Sequence of chain 1.A:
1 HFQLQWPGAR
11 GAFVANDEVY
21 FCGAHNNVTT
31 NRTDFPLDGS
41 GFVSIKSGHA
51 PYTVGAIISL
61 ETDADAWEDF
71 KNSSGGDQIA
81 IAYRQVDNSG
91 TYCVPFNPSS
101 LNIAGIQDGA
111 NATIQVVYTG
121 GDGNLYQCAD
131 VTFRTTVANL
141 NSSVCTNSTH

Binding-site contacts:
Ligand atom C2 contacts residue ASN72 of chain 1.A at 2.3 Å.
Ligand atom C6 contacts residue ILE79 of chain 1.A at 4.4 Å (hydrophobic).
Ligand atom C8 contacts residue ASN72 of chain 1.A at 4.0 Å.
Ligand atom C5 contacts residue ASP77 of chain 1.A at 3.8 Å.
Ligand atom C1 contacts residue SER74 of chain 1.A at 3.5 Å.
Ligand atom O6 contacts residue ILE79 of chain 1.A at 4.1 Å.
Ligand atom N2 contacts residue ASN72 of chain 1.A at 2.7 Å (h-bond).
Ligand atom C5 contacts residue ASN72 of chain 1.A at 3.6 Å.
Ligand atom C3 contacts residue ASN72 of chain 1.A at 3.7 Å.
Ligand atom C7 contacts residue ASN72 of chain 1.A at 3.4 Å.
Ligand atom O5 contacts residue ASP77 of chain 1.A at 3.1 Å (salt-bridge).
Ligand atom C3 contacts residue SER74 of chain 1.A at 3.8 Å.
Ligand atom C2 contacts residue SER74 of chain 1.A at 3.5 Å.
Ligand atom O6 contacts residue ASP77 of chain 1.A at 3.1 Å (salt-bridge).
Ligand atom O7 contacts residue ASN72 of chain 1.A at 4.1 Å.
Ligand atom C1 contacts residue GLY76 of chain 1.A at 4.2 Å.
Ligand atom C7 contacts residue SER74 of chain 1.A at 3.8 Å.
Ligand atom O6 contacts residue GLY76 of chain 1.A at 4.0 Å.
Ligand atom O7 contacts residue SER74 of chain 1.A at 4.0 Å.
Ligand atom O5 contacts residue ASN72 of chain 1.A at 2.4 Å (h-bond).
Ligand atom C5 contacts residue GLY76 of chain 1.A at 4.2 Å.
Ligand atom C1 contacts residue ASN72 of chain 1.A at 1.4 Å.
Ligand atom O7 contacts residue SER73 of chain 1.A at 4.5 Å.
Ligand atom C1 contacts residue ASP77 of chain 1.A at 4.1 Å.
Ligand atom C4 contacts residue ASN72 of chain 1.A at 4.2 Å.
Ligand atom N2 contacts residue SER74 of chain 1.A at 2.8 Å (h-bond).
Ligand atom O5 contacts residue GLY76 of chain 1.A at 4.0 Å.
Ligand atom C6 contacts residue ASP77 of chain 1.A at 3.5 Å.

The small molecule below binds the protein below.
Small molecule (SMILES): CC(=O)N[C@@H]1[C@@H](O)[C@H](O)[C@@H](CO)O[C@H]1O